Binding-site contacts:
Ligand atom CAN contacts residue LEU655 of chain 1.A at 3.7 Å (hydrophobic).
Ligand atom C4 contacts residue GLU722 of chain 1.A at 3.6 Å.
Ligand atom NBE contacts residue ILE721 of chain 1.A at 3.3 Å.
Ligand atom CAF contacts residue PRO654 of chain 1.A at 3.4 Å (hydrophobic).
Ligand atom C2 contacts residue VAL724 of chain 1.A at 3.3 Å (hydrophobic).
Ligand atom CAM contacts residue ASP728 of chain 1.A at 3.7 Å.
Ligand atom C6 contacts residue MET796 of chain 1.A at 3.7 Å (hydrophobic).
Ligand atom CAA contacts residue MET648 of chain 1.A at 3.4 Å (hydrophobic).
Ligand atom NBE contacts residue TYR709 of chain 1.A at 3.5 Å.
Ligand atom CAT contacts residue TRP656 of chain 1.A at 3.4 Å (hydrophobic).
Ligand atom CBF contacts residue TYR709 of chain 1.A at 3.8 Å (hydrophobic).
Ligand atom CAF contacts residue TRP656 of chain 1.A at 3.6 Å (hydrophobic).
Ligand atom CAH contacts residue TRP656 of chain 1.A at 3.6 Å (hydrophobic).
Ligand atom CAC contacts residue MET648 of chain 1.A at 3.7 Å (hydrophobic).
Ligand atom N1 contacts residue TRP656 of chain 1.A at 3.8 Å.
Ligand atom N3 contacts residue VAL723 of chain 1.A at 3.5 Å.
Ligand atom CBG contacts residue ILE721 of chain 1.A at 3.6 Å (hydrophobic).
Ligand atom CAG contacts residue MET648 of chain 1.A at 3.6 Å (hydrophobic).
Ligand atom N3 contacts residue VAL724 of chain 1.A at 2.8 Å (h-bond).
Ligand atom CAN contacts residue PRO654 of chain 1.A at 3.5 Å (hydrophobic).
Ligand atom CAD contacts residue THR729 of chain 1.A at 3.6 Å.
Ligand atom CAE contacts residue ASP728 of chain 1.A at 3.4 Å.
Ligand atom CBG contacts residue TYR709 of chain 1.A at 3.6 Å (hydrophobic).
Ligand atom CAF contacts residue MET648 of chain 1.A at 3.4 Å (hydrophobic).
Ligand atom NAV contacts residue MET796 of chain 1.A at 3.8 Å.
Ligand atom CAI contacts residue MET648 of chain 1.A at 3.6 Å (hydrophobic).
Ligand atom CAG contacts residue TRP656 of chain 1.A at 3.8 Å (hydrophobic).
Ligand atom CAO contacts residue ILE673 of chain 1.A at 3.6 Å (hydrophobic).
Ligand atom CAZ contacts residue ILE806 of chain 1.A at 3.6 Å (hydrophobic).
Ligand atom OBH contacts residue ASP683 of chain 1.A at 2.7 Å (salt-bridge).
Ligand atom OBH contacts residue ASP807 of chain 1.A at 2.8 Å (salt-bridge).
Ligand atom NBE contacts residue GLU722 of chain 1.A at 2.8 Å (salt-bridge).
Ligand atom CAA contacts residue PHE647 of chain 1.A at 3.6 Å (hydrophobic).
Ligand atom NAU contacts residue ILE806 of chain 1.A at 3.6 Å.
Ligand atom N3 contacts residue GLU722 of chain 1.A at 3.6 Å (salt-bridge).
Ligand atom CBD contacts residue ILE806 of chain 1.A at 3.7 Å (hydrophobic).
Ligand atom CBF contacts residue ILE721 of chain 1.A at 3.6 Å (hydrophobic).
Ligand atom OBH contacts residue ILE806 of chain 1.A at 3.7 Å.
Ligand atom CBG contacts residue ASP683 of chain 1.A at 3.3 Å.
Ligand atom N1 contacts residue MET796 of chain 1.A at 3.7 Å.

Sequence of chain 1.A:
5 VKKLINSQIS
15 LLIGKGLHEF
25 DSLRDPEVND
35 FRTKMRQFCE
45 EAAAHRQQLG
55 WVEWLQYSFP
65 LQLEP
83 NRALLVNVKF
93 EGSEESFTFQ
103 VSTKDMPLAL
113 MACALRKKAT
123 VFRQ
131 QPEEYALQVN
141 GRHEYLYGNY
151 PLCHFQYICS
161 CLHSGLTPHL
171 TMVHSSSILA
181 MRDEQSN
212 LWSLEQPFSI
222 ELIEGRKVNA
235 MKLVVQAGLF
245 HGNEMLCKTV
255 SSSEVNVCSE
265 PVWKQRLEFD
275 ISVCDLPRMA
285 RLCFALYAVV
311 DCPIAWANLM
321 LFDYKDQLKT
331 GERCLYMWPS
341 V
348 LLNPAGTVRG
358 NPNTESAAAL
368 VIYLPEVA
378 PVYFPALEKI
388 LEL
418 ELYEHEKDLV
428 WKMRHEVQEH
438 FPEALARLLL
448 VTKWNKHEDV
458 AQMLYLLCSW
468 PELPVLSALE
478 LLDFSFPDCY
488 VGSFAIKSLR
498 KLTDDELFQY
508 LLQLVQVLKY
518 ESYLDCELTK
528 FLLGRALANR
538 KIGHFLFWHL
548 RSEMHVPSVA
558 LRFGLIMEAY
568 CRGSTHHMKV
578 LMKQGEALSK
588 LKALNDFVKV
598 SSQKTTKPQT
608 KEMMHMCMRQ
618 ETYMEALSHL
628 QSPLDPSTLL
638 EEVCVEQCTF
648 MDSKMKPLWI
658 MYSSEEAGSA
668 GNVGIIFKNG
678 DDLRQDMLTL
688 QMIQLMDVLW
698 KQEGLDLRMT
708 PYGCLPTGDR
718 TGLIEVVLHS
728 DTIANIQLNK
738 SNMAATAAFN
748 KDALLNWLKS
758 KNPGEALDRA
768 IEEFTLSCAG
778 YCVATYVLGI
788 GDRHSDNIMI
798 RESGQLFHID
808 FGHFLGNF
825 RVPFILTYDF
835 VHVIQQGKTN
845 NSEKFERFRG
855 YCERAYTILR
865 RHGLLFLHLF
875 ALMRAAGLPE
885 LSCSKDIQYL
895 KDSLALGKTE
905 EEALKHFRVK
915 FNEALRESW

A small-molecule ligand and the protein it binds are described below.
Small molecule (SMILES): Cc1ccccc1-n1c(Cn2nc(C#CCO)c3c(N)ncnc32)nc2cccc(C)c2c1=O